Sequence of chain 1.A:
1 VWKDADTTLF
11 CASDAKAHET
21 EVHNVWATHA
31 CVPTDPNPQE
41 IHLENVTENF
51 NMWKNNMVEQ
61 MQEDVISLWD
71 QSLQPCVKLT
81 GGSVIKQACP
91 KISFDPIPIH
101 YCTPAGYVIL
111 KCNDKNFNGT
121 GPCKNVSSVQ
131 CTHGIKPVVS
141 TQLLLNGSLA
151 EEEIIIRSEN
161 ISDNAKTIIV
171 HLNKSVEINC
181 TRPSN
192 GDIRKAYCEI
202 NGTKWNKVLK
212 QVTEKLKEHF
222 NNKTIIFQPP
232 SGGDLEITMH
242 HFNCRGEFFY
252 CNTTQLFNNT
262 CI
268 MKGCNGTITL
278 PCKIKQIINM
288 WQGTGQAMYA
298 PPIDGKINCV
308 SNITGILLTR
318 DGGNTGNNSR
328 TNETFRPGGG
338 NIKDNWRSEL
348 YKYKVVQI

Sequence of chain 1.C:
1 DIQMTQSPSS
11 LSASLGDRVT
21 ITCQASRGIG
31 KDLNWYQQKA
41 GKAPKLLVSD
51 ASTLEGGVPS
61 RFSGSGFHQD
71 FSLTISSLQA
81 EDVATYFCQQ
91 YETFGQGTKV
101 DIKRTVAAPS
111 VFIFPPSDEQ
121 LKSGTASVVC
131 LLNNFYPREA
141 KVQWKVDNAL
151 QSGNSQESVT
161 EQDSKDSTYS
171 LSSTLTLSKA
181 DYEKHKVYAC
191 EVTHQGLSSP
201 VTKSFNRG

Binding-site contacts:
Ligand atom O5 contacts residue ASP32 of chain 1.C at 4.3 Å.
Ligand atom O7 contacts residue ILE29 of chain 1.C at 4.1 Å.
Ligand atom O4 contacts residue GLY30 of chain 1.C at 4.1 Å.
Ligand atom O3 contacts residue ILE29 of chain 1.C at 3.2 Å.
Ligand atom C1 contacts residue ASN160 of chain 1.A at 1.4 Å.
Ligand atom C7 contacts residue SER162 of chain 1.A at 3.7 Å.
Ligand atom C3 contacts residue ILE29 of chain 1.C at 3.8 Å (hydrophobic).
Ligand atom N2 contacts residue TYR91 of chain 1.C at 3.4 Å (h-bond).
Ligand atom C5 contacts residue ASN160 of chain 1.A at 3.6 Å.
Ligand atom C3 contacts residue ASP32 of chain 1.C at 3.5 Å.
Ligand atom C1 contacts residue ASP32 of chain 1.C at 3.3 Å.
Ligand atom C8 contacts residue ILE29 of chain 1.C at 4.1 Å (hydrophobic).
Ligand atom N2 contacts residue ILE29 of chain 1.C at 3.8 Å.
Ligand atom C7 contacts residue ASN160 of chain 1.A at 3.5 Å.
Ligand atom O6 contacts residue GLU159 of chain 1.A at 3.7 Å.
Ligand atom C8 contacts residue GLN90 of chain 1.C at 3.3 Å.
Ligand atom C3 contacts residue ASN160 of chain 1.A at 3.8 Å.
Ligand atom C2 contacts residue TYR91 of chain 1.C at 4.4 Å (hydrophobic).
Ligand atom O7 contacts residue GLY28 of chain 1.C at 3.9 Å.
Ligand atom N2 contacts residue ASN160 of chain 1.A at 2.9 Å (h-bond).
Ligand atom O7 contacts residue ASN160 of chain 1.A at 4.0 Å.
Ligand atom C3 contacts residue GLY30 of chain 1.C at 4.1 Å.
Ligand atom C8 contacts residue SER162 of chain 1.A at 3.5 Å.
Ligand atom O3 contacts residue GLY28 of chain 1.C at 4.0 Å.
Ligand atom C2 contacts residue ILE29 of chain 1.C at 4.4 Å (hydrophobic).
Ligand atom C8 contacts residue ASP32 of chain 1.C at 3.8 Å.
Ligand atom N2 contacts residue ASP32 of chain 1.C at 2.6 Å (salt-bridge).
Ligand atom C4 contacts residue ASN160 of chain 1.A at 4.2 Å.
Ligand atom C2 contacts residue ASN160 of chain 1.A at 2.4 Å.
Ligand atom C8 contacts residue TYR91 of chain 1.C at 3.1 Å (hydrophobic).
Ligand atom O7 contacts residue SER162 of chain 1.A at 3.6 Å (h-bond).
Ligand atom C2 contacts residue ASP32 of chain 1.C at 3.3 Å.
Ligand atom O3 contacts residue GLY30 of chain 1.C at 3.2 Å (h-bond).
Ligand atom O5 contacts residue GLU159 of chain 1.A at 3.5 Å (salt-bridge).
Ligand atom C1 contacts residue GLU159 of chain 1.A at 4.0 Å.
Ligand atom O5 contacts residue ASN160 of chain 1.A at 2.4 Å (h-bond).
Ligand atom C7 contacts residue ASP32 of chain 1.C at 3.7 Å.
Ligand atom C7 contacts residue TYR91 of chain 1.C at 3.6 Å (hydrophobic).
Ligand atom C1 contacts residue TYR91 of chain 1.C at 4.1 Å (hydrophobic).
Ligand atom C7 contacts residue ILE29 of chain 1.C at 4.0 Å (hydrophobic).

The small molecule below binds the protein below.
Small molecule (SMILES): CC(=O)N[C@@H]1[C@@H](O)[C@H](O)[C@@H](CO)O[C@H]1O